This small molecule binds to this protein.
Small molecule (SMILES): O=c1ccn([C@@H]2O[C@H](CO[P](=O)(O)O[C@H]3[C@@H](O)[C@H](n4ccc(=O)[nH]c4=O)O[C@@H]3CO[P](=O)(O)O[C@H]3[C@@H](O)[C@H](n4ccc(=O)[nH]c4=O)O[C@@H]3CO[P](=O)(O)O[C@H]3[C@@H](O)[C@H](n4ccc(=O)[nH]c4=O)O[C@@H]3COP(=O)=O)[C@@H](O)[C@H]2O)c(=O)[nH]1

Binding-site contacts:
Ligand atom P contacts residue ARG15 of chain 59.A at 3.1 Å.
Ligand atom O2 contacts residue A3 of chain 59.B at 3.2 Å.
Ligand atom C5 contacts residue ARG19 of chain 59.A at 2.9 Å.
Ligand atom OP2 contacts residue ARG15 of chain 59.A at 2.5 Å.
Ligand atom C2 contacts residue A2 of chain 59.B at 3.9 Å.
Ligand atom OP2 contacts residue ARG19 of chain 59.A at 2.1 Å (salt-bridge).
Ligand atom OP1 contacts residue ARG19 of chain 59.A at 4.1 Å.
Ligand atom C2 contacts residue A3 of chain 59.B at 3.5 Å.
Ligand atom O4 contacts residue A1 of chain 59.B at 3.0 Å (h-bond).
Ligand atom N3 contacts residue A1 of chain 59.B at 2.7 Å (h-bond).
Ligand atom N1 contacts residue ARG19 of chain 59.A at 3.9 Å.
Ligand atom C3' contacts residue ARG15 of chain 59.A at 3.8 Å.
Ligand atom C5' contacts residue ARG19 of chain 59.A at 3.2 Å.
Ligand atom N3 contacts residue A2 of chain 59.B at 3.7 Å.
Ligand atom C5' contacts residue ARG15 of chain 59.A at 2.5 Å.
Ligand atom C2 contacts residue A1 of chain 59.B at 3.1 Å.
Ligand atom P contacts residue ARG19 of chain 59.A at 2.8 Å.
Ligand atom OP1 contacts residue ARG15 of chain 59.A at 2.5 Å.
Ligand atom C4' contacts residue ARG15 of chain 59.A at 3.3 Å.
Ligand atom C4 contacts residue A3 of chain 59.B at 3.6 Å.
Ligand atom C4 contacts residue A1 of chain 59.B at 3.4 Å.
Ligand atom O4 contacts residue A3 of chain 59.B at 2.8 Å (h-bond).
Ligand atom O4' contacts residue ARG19 of chain 59.A at 3.9 Å.
Ligand atom C3' contacts residue ARG19 of chain 59.A at 3.4 Å.
Ligand atom O3' contacts residue ARG19 of chain 59.A at 3.6 Å (salt-bridge).
Ligand atom O3' contacts residue ARG15 of chain 59.A at 3.1 Å (salt-bridge).
Ligand atom O2 contacts residue A2 of chain 59.B at 3.7 Å.
Ligand atom N3 contacts residue A3 of chain 59.B at 2.8 Å (h-bond).
Ligand atom OP1 contacts residue LYS18 of chain 59.A at 3.7 Å.
Ligand atom C4' contacts residue ARG19 of chain 59.A at 3.7 Å.
Ligand atom OP1 contacts residue MET14 of chain 59.A at 3.8 Å.
Ligand atom O5' contacts residue ARG15 of chain 59.A at 3.6 Å.
Ligand atom O2 contacts residue A1 of chain 59.B at 2.7 Å (h-bond).
Ligand atom C2' contacts residue ARG19 of chain 59.A at 3.6 Å.
Ligand atom C4 contacts residue ARG19 of chain 59.A at 3.9 Å.
Ligand atom C1' contacts residue ARG19 of chain 59.A at 4.3 Å.
Ligand atom C6 contacts residue ARG19 of chain 59.A at 2.7 Å.
Ligand atom O5' contacts residue ARG19 of chain 59.A at 2.1 Å (salt-bridge).
Ligand atom N1 contacts residue A3 of chain 59.B at 4.3 Å.
Ligand atom OP2 contacts residue ALA16 of chain 59.A at 4.1 Å.

Sequence of chain 59.A:
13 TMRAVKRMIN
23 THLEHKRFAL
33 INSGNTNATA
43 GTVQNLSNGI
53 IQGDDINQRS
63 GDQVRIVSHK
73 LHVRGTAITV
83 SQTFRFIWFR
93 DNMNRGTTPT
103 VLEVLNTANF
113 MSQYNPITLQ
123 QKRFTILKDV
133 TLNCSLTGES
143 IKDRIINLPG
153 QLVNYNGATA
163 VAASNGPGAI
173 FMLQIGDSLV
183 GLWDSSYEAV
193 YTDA